Sequence of chain 53.C:
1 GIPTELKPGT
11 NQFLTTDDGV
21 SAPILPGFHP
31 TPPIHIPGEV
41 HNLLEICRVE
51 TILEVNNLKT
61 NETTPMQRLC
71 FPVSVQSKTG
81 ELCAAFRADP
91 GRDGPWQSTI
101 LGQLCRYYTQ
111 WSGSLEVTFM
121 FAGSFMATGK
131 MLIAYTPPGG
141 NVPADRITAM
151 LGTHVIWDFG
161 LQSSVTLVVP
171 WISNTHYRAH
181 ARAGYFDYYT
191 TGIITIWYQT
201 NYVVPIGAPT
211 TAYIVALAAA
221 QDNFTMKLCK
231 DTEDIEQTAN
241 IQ

Binding-site contacts:
Ligand atom CAS contacts residue TRP203 of chain 53.A at 3.4 Å (hydrophobic).
Ligand atom CAS contacts residue ASN228 of chain 53.A at 3.5 Å.
Ligand atom CAP contacts residue LEU113 of chain 53.A at 3.6 Å (hydrophobic).
Ligand atom CAE contacts residue GLN202 of chain 53.A at 3.6 Å.
Ligand atom CAS contacts residue TYR201 of chain 53.A at 3.9 Å (hydrophobic).
Ligand atom CAA contacts residue PRO177 of chain 53.A at 3.2 Å (hydrophobic).
Ligand atom NBD contacts residue ASN228 of chain 53.A at 3.7 Å.
Ligand atom CAE contacts residue ASN228 of chain 53.A at 3.6 Å.
Ligand atom NBC contacts residue ASN228 of chain 53.A at 3.7 Å.
Ligand atom CAG contacts residue GLN202 of chain 53.A at 3.5 Å.
Ligand atom CBA contacts residue ASN228 of chain 53.A at 3.7 Å.
Ligand atom CAZ contacts residue ILE111 of chain 53.A at 3.9 Å (hydrophobic).
Ligand atom CAM contacts residue TYR155 of chain 53.A at 3.9 Å (hydrophobic).
Ligand atom CAN contacts residue PHE135 of chain 53.A at 3.8 Å (hydrophobic).
Ligand atom CAH contacts residue MET114 of chain 53.A at 3.5 Å (hydrophobic).
Ligand atom CAI contacts residue PHE135 of chain 53.A at 3.5 Å (hydrophobic).
Ligand atom CAK contacts residue PHE135 of chain 53.A at 3.3 Å (hydrophobic).
Ligand atom CAL contacts residue TYR155 of chain 53.A at 3.4 Å (hydrophobic).
Ligand atom CAG contacts residue ASN228 of chain 53.A at 3.3 Å.
Ligand atom CAL contacts residue ILE111 of chain 53.A at 3.9 Å (hydrophobic).
Ligand atom OAC contacts residue ASP112 of chain 53.A at 3.8 Å.
Ligand atom CBB contacts residue LEU113 of chain 53.A at 3.7 Å (hydrophobic).
Ligand atom CAO contacts residue MET230 of chain 53.A at 3.6 Å (hydrophobic).
Ligand atom CAN contacts residue ILE111 of chain 53.A at 3.8 Å (hydrophobic).
Ligand atom NAT contacts residue TYR155 of chain 53.A at 3.9 Å.
Ligand atom CAF contacts residue ASP112 of chain 53.A at 3.9 Å.
Ligand atom NBD contacts residue TRP203 of chain 53.A at 3.6 Å.
Ligand atom CAF contacts residue MET114 of chain 53.A at 3.1 Å (hydrophobic).
Ligand atom OAC contacts residue LEU113 of chain 53.A at 3.4 Å (h-bond).
Ligand atom CBA contacts residue TRP203 of chain 53.A at 3.8 Å (hydrophobic).
Ligand atom NAU contacts residue MET114 of chain 53.A at 3.9 Å.
Ligand atom CAR contacts residue ASN228 of chain 53.A at 3.7 Å.
Ligand atom OAW contacts residue MET195 of chain 53.A at 3.4 Å.
Ligand atom CAR contacts residue TYR201 of chain 53.A at 3.5 Å (hydrophobic).
Ligand atom CAX contacts residue ASN228 of chain 53.A at 3.8 Å.
Ligand atom CAG contacts residue TRP203 of chain 53.A at 3.7 Å (hydrophobic).
Ligand atom CAA contacts residue VAL179 of chain 53.A at 3.5 Å (hydrophobic).
Ligand atom CAJ contacts residue TYR155 of chain 53.A at 3.5 Å (hydrophobic).
Ligand atom CAQ contacts residue LEU113 of chain 53.A at 3.6 Å (hydrophobic).
Ligand atom CAD contacts residue PHE137 of chain 53.A at 3.9 Å (hydrophobic).

Sequence of chain 54.C:
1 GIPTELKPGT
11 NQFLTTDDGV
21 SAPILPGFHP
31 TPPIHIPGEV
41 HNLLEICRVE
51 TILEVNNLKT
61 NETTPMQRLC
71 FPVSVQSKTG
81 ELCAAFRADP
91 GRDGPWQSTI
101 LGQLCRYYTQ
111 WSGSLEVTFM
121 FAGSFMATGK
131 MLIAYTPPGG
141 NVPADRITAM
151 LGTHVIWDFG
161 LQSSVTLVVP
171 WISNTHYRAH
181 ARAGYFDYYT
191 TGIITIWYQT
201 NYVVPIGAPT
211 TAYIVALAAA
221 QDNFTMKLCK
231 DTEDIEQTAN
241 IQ

A small-molecule ligand and the protein it binds are described below.
Small molecule (SMILES): CCO/N=C/c1ccc(OCC[C@@H](C)CCN2CCN(c3ccncc3)C2=O)cc1

Sequence of chain 53.A:
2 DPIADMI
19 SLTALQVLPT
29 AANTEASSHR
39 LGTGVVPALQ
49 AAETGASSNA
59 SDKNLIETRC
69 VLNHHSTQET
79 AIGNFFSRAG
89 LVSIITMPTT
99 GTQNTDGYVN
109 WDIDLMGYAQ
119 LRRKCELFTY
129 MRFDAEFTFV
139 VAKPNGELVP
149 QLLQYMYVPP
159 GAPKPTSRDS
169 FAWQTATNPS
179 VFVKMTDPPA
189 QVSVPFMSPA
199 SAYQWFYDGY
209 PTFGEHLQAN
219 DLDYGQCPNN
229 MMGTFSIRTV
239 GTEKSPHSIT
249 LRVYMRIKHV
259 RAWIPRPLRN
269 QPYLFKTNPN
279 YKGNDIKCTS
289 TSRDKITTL